Sequence of chain 35.B:
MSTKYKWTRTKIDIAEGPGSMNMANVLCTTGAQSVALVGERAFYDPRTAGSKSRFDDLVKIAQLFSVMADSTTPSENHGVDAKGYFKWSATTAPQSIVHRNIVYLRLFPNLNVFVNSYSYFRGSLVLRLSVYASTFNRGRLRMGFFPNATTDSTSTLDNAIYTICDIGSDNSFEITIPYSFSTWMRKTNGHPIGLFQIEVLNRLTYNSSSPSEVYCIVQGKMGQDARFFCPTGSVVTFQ

Sequence of chain 32.B:
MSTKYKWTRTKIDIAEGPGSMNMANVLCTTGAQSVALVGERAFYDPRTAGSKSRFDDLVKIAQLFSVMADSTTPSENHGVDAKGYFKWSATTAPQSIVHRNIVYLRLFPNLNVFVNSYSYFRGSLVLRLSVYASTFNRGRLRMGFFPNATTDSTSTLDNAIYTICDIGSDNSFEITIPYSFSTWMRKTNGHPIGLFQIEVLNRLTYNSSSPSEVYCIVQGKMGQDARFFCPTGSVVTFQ

This protein binds this small molecule.
Small molecule (SMILES): Nc1ncnc2c1ncn2[C@@H]1O[C@H](CO)[C@@H](O[P](=O)(O)OC[C@H]2O[C@@H](n3ccc(=O)[nH]c3=O)[C@H](O)[C@@H]2O[P](=O)(O)OC[C@H]2O[C@@H](n3ccc(=O)[nH]c3=O)[C@H](O)[C@@H]2O[P](=O)(O)OC[C@H]2O[C@@H](n3ccc(=O)[nH]c3=O)[C@H](O)[C@@H]2O[P](=O)(O)OC[C@H]2O[C@@H](n3ccc(=O)[nH]c3=O)[C@H](O)[C@@H]2O[P](=O)(O)OC[C@H]2O[C@@H](n3ccc(=O)[nH]c3=O)[C@H](O)[C@@H]2O)[C@H]1O

Sequence of chain 32.A:
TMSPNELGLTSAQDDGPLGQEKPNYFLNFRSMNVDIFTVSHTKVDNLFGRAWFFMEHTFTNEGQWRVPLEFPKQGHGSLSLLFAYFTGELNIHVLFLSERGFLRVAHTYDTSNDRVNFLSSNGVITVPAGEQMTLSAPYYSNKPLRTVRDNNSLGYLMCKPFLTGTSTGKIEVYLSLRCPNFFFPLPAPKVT

Sequence of chain 34.B:
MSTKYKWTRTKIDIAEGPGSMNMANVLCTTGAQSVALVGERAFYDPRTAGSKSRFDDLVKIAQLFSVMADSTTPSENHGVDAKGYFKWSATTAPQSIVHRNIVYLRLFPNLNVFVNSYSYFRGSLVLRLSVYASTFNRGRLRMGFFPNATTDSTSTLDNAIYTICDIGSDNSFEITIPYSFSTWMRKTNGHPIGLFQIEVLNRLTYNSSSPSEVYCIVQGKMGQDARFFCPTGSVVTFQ

Binding-site contacts:
Ligand atom C2 contacts residue ALA56 of chain 32.B at 3.8 Å (hydrophobic).
Ligand atom OP1 contacts residue MET15 of chain 35.B at 3.1 Å.
Ligand atom C2 contacts residue TYR58 of chain 32.B at 3.8 Å (hydrophobic).
Ligand atom N6 contacts residue TYR58 of chain 32.B at 3.5 Å (h-bond).
Ligand atom C2' contacts residue ARG55 of chain 32.B at 3.4 Å.
Ligand atom C2 contacts residue ARG55 of chain 32.B at 3.1 Å.
Ligand atom C1' contacts residue ARG68 of chain 32.B at 3.8 Å.
Ligand atom OP2 contacts residue THR17 of chain 35.B at 3.5 Å.
Ligand atom C4' contacts residue TYR19 of chain 34.B at 3.8 Å (hydrophobic).
Ligand atom O2 contacts residue TRP21 of chain 35.B at 2.9 Å.
Ligand atom O4' contacts residue ARG68 of chain 32.B at 3.0 Å (salt-bridge).
Ligand atom N1 contacts residue ALA56 of chain 32.B at 3.2 Å (h-bond).
Ligand atom OP2 contacts residue ARG202 of chain 32.A at 3.6 Å.
Ligand atom C6 contacts residue TYR58 of chain 32.B at 3.8 Å (hydrophobic).
Ligand atom OP1 contacts residue THR17 of chain 35.B at 3.7 Å.
Ligand atom N1 contacts residue TYR58 of chain 32.B at 3.5 Å.
Ligand atom P contacts residue TYR19 of chain 34.B at 4.0 Å.
Ligand atom N3 contacts residue ARG55 of chain 32.B at 3.2 Å (salt-bridge).
Ligand atom C1' contacts residue TRP21 of chain 35.B at 3.9 Å (hydrophobic).
Ligand atom N1 contacts residue ARG68 of chain 32.B at 3.9 Å.
Ligand atom N3 contacts residue TRP21 of chain 35.B at 3.2 Å.
Ligand atom N1 contacts residue TRP21 of chain 35.B at 3.8 Å.
Ligand atom O2' contacts residue THR17 of chain 35.B at 2.8 Å.
Ligand atom O2 contacts residue TYR58 of chain 32.B at 3.6 Å.
Ligand atom C4 contacts residue TRP21 of chain 35.B at 3.7 Å (hydrophobic).
Ligand atom C5' contacts residue ARG202 of chain 32.A at 3.9 Å.
Ligand atom O4' contacts residue ARG202 of chain 32.A at 3.9 Å.
Ligand atom O2' contacts residue CYS203 of chain 32.A at 3.3 Å (h-bond).
Ligand atom O2' contacts residue ARG55 of chain 32.B at 3.1 Å (salt-bridge).
Ligand atom O2' contacts residue THR44 of chain 32.B at 3.9 Å.
Ligand atom OP1 contacts residue TYR19 of chain 34.B at 3.6 Å (h-bond).
Ligand atom OP2 contacts residue ARG55 of chain 32.B at 2.9 Å (salt-bridge).
Ligand atom C2 contacts residue TRP21 of chain 35.B at 3.2 Å (hydrophobic).
Ligand atom O4 contacts residue TRP21 of chain 35.B at 3.4 Å.
Ligand atom O2' contacts residue TYR19 of chain 34.B at 3.7 Å.
Ligand atom O3' contacts residue TYR19 of chain 34.B at 3.0 Å (h-bond).
Ligand atom O2' contacts residue LEU41 of chain 32.B at 3.8 Å.
Ligand atom C2' contacts residue THR17 of chain 35.B at 3.7 Å.
Ligand atom O2' contacts residue ARG55 of chain 32.B at 3.8 Å.
Ligand atom P contacts residue THR17 of chain 35.B at 3.9 Å.